Binding-site contacts:
Ligand atom C4 contacts residue TYR183 of chain 1.A at 3.4 Å (hydrophobic).
Ligand atom C16 contacts residue FNR1 of chain 1.D at 3.4 Å.
Ligand atom C4 contacts residue FNR1 of chain 1.D at 3.4 Å.
Ligand atom C3 contacts residue HIS181 of chain 1.A at 3.7 Å.
Ligand atom C3 contacts residue TYR183 of chain 1.A at 4.0 Å (hydrophobic).
Ligand atom C5 contacts residue TYR183 of chain 1.A at 3.6 Å (hydrophobic).
Ligand atom N10 contacts residue CYS25 of chain 1.A at 3.6 Å (h-bond).
Ligand atom C4 contacts residue HIS181 of chain 1.A at 4.3 Å.
Ligand atom N10 contacts residue ILE66 of chain 1.A at 3.4 Å.
Ligand atom C8 contacts residue ILE66 of chain 1.A at 4.3 Å (hydrophobic).
Ligand atom O9 contacts residue HIS178 of chain 1.A at 2.8 Å (h-bond).
Ligand atom O9 contacts residue FNR1 of chain 1.D at 3.0 Å.
Ligand atom C7 contacts residue TRP358 of chain 1.B at 4.1 Å (hydrophobic).
Ligand atom C8 contacts residue HIS178 of chain 1.A at 3.8 Å.
Ligand atom C15 contacts residue TRP358 of chain 1.B at 3.6 Å (hydrophobic).
Ligand atom C7 contacts residue TYR183 of chain 1.A at 4.4 Å (hydrophobic).
Ligand atom O9 contacts residue TYR183 of chain 1.A at 3.2 Å.
Ligand atom C16 contacts residue TRP358 of chain 1.B at 4.0 Å (hydrophobic).
Ligand atom C8 contacts residue HIS181 of chain 1.A at 3.9 Å.
Ligand atom C1 contacts residue PHE269 of chain 1.A at 3.8 Å (hydrophobic).
Ligand atom C8 contacts residue TYR183 of chain 1.A at 3.4 Å (hydrophobic).
Ligand atom O9 contacts residue HIS181 of chain 1.A at 2.8 Å (h-bond).
Ligand atom C6 contacts residue TYR27 of chain 1.A at 3.3 Å (hydrophobic).
Ligand atom C14 contacts residue TRP358 of chain 1.B at 4.0 Å (hydrophobic).
Ligand atom N10 contacts residue TYR183 of chain 1.A at 3.7 Å.
Ligand atom C14 contacts residue ARG326 of chain 1.A at 4.3 Å.
Ligand atom C13 contacts residue TRP302 of chain 1.A at 3.9 Å (hydrophobic).
Ligand atom C6 contacts residue TRP358 of chain 1.B at 3.8 Å (hydrophobic).
Ligand atom C14 contacts residue TRP302 of chain 1.A at 3.7 Å (hydrophobic).
Ligand atom C5 contacts residue TYR27 of chain 1.A at 3.4 Å (hydrophobic).
Ligand atom N2 contacts residue FNR1 of chain 1.D at 4.3 Å.
Ligand atom C8 contacts residue FNR1 of chain 1.D at 3.1 Å.
Ligand atom N10 contacts residue ALA57 of chain 1.A at 3.9 Å.
Ligand atom N10 contacts residue FNR1 of chain 1.D at 3.1 Å.
Ligand atom C5 contacts residue ILE66 of chain 1.A at 4.1 Å (hydrophobic).
Ligand atom C3 contacts residue FNR1 of chain 1.D at 3.6 Å.
Ligand atom N10 contacts residue HIS178 of chain 1.A at 4.1 Å.
Ligand atom C6 contacts residue FNR1 of chain 1.D at 3.7 Å.
Ligand atom C5 contacts residue FNR1 of chain 1.D at 3.4 Å.
Ligand atom C15 contacts residue FNR1 of chain 1.D at 3.6 Å.

Sequence of chain 1.B:
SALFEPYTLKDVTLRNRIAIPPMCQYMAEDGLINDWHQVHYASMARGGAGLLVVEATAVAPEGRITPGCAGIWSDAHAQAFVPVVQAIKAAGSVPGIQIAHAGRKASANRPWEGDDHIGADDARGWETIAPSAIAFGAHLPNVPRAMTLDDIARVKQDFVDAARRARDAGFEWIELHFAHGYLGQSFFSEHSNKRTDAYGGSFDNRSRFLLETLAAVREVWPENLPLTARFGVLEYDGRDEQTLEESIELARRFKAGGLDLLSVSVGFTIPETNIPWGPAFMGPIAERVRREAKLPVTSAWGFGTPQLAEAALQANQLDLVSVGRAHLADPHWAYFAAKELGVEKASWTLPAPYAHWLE

A protein and the small-molecule ligand that binds it are described below.
Small molecule (SMILES): NC(=O)C1=CN(Cc2ccccc2)CCC1

Sequence of chain 1.A:
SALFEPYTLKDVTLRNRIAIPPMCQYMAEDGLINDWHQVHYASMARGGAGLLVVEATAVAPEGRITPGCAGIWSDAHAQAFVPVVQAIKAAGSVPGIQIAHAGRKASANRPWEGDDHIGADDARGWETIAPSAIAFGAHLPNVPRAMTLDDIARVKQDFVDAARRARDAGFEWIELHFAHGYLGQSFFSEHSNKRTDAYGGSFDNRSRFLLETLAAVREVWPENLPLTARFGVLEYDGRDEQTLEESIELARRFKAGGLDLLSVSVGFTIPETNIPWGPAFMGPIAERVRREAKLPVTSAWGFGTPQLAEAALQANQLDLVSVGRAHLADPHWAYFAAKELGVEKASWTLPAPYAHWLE